Binding-site contacts:
Ligand atom O contacts residue SER77 of chain 2.A at 3.3 Å.
Ligand atom OD2 contacts residue THR117 of chain 2.A at 4.0 Å.
Ligand atom O contacts residue GLY183 of chain 2.A at 2.9 Å (h-bond).
Ligand atom CAI contacts residue ILE45 of chain 2.A at 3.8 Å (hydrophobic).
Ligand atom OD1 contacts residue VAL148 of chain 2.A at 3.5 Å.
Ligand atom OD1 contacts residue THR117 of chain 2.A at 2.7 Å (h-bond).
Ligand atom N contacts residue ILE45 of chain 2.A at 2.9 Å (h-bond).
Ligand atom NAF contacts residue SER77 of chain 2.A at 3.7 Å.
Ligand atom CG contacts residue SER182 of chain 2.A at 3.3 Å.
Ligand atom CAI contacts residue SER77 of chain 2.A at 4.2 Å.
Ligand atom CB contacts residue GLY181 of chain 2.A at 3.6 Å.
Ligand atom N contacts residue VAL148 of chain 2.A at 4.1 Å.
Ligand atom CAI contacts residue ASN10 of chain 2.A at 3.8 Å.
Ligand atom O contacts residue SER182 of chain 2.A at 3.5 Å.
Ligand atom C contacts residue SER77 of chain 2.A at 3.6 Å.
Ligand atom O contacts residue PHE78 of chain 2.A at 2.9 Å (h-bond).
Ligand atom OAB contacts residue ASN10 of chain 2.A at 3.0 Å (h-bond).
Ligand atom OD2 contacts residue GLY183 of chain 2.A at 4.3 Å.
Ligand atom C contacts residue PHE78 of chain 2.A at 3.5 Å (hydrophobic).
Ligand atom OD1 contacts residue THR116 of chain 2.A at 3.4 Å (h-bond).
Ligand atom OD2 contacts residue VAL148 of chain 2.A at 3.3 Å.
Ligand atom CG contacts residue VAL148 of chain 2.A at 3.5 Å (hydrophobic).
Ligand atom CB contacts residue ILE45 of chain 2.A at 4.3 Å (hydrophobic).
Ligand atom CG contacts residue THR117 of chain 2.A at 3.7 Å.
Ligand atom NAF contacts residue ASN10 of chain 2.A at 3.9 Å.
Ligand atom CA contacts residue PHE78 of chain 2.A at 3.8 Å (hydrophobic).
Ligand atom CAI contacts residue VAL148 of chain 2.A at 3.8 Å (hydrophobic).
Ligand atom CB contacts residue PHE78 of chain 2.A at 4.2 Å (hydrophobic).
Ligand atom CA contacts residue SER77 of chain 2.A at 4.2 Å.
Ligand atom CA contacts residue ILE45 of chain 2.A at 4.0 Å (hydrophobic).
Ligand atom CG contacts residue GLY181 of chain 2.A at 3.6 Å.
Ligand atom OAB contacts residue VAL148 of chain 2.A at 3.6 Å.
Ligand atom OAB contacts residue MET15 of chain 2.A at 4.1 Å.
Ligand atom OD1 contacts residue SER182 of chain 2.A at 3.5 Å.
Ligand atom NAF contacts residue MET15 of chain 2.A at 4.1 Å.
Ligand atom OD1 contacts residue GLY181 of chain 2.A at 3.5 Å (h-bond).
Ligand atom OAB contacts residue SER44 of chain 2.A at 3.8 Å.
Ligand atom OD2 contacts residue SER182 of chain 2.A at 2.6 Å (h-bond).
Ligand atom OAB contacts residue ILE45 of chain 2.A at 2.9 Å (h-bond).
Ligand atom C contacts residue GLY183 of chain 2.A at 3.9 Å.

Sequence of chain 2.A:
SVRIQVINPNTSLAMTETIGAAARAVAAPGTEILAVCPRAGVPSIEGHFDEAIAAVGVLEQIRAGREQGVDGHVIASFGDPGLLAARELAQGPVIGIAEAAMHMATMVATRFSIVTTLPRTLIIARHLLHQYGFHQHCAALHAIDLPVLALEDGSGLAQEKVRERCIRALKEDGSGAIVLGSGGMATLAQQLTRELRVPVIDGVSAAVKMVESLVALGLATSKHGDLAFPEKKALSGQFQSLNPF

This protein binds this small molecule.
Small molecule (SMILES): O=C(O)C[C@H]1NC(=O)NC1=O